A protein and the small-molecule ligand that binds it are described below.
Small molecule (SMILES): Clc1ccc(-c2nc3sccn3c2/C=N/OCc2ccc(Cl)c(Cl)c2)cc1

Sequence of chain 1.D:
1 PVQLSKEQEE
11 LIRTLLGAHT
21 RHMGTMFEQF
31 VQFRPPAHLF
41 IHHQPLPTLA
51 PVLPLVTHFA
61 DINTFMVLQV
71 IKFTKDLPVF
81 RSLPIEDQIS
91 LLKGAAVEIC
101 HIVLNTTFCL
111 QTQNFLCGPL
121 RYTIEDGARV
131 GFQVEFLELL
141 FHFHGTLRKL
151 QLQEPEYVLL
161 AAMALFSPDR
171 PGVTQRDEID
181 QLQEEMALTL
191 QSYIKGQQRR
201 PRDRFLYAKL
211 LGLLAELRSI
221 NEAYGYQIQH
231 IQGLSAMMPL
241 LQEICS

Binding-site contacts:
Ligand atom C2 contacts residue PHE59 of chain 1.D at 3.9 Å (hydrophobic).
Ligand atom C10 contacts residue MET66 of chain 1.D at 3.4 Å (hydrophobic).
Ligand atom C23 contacts residue TYR122 of chain 1.D at 3.6 Å (hydrophobic).
Ligand atom C22 contacts residue PHE59 of chain 1.D at 3.9 Å (hydrophobic).
Ligand atom N11 contacts residue LEU104 of chain 1.D at 3.5 Å.
Ligand atom C15 contacts residue ASN63 of chain 1.D at 3.4 Å.
Ligand atom C22 contacts residue TYR122 of chain 1.D at 3.8 Å (hydrophobic).
Ligand atom C9 contacts residue ASN63 of chain 1.D at 3.6 Å.
Ligand atom C21 contacts residue TYR122 of chain 1.D at 3.6 Å (hydrophobic).
Ligand atom C13 contacts residue LEU140 of chain 1.D at 3.7 Å (hydrophobic).
Ligand atom C3 contacts residue HIS101 of chain 1.D at 3.8 Å.
Ligand atom N5 contacts residue ASN63 of chain 1.D at 3.5 Å (h-bond).
Ligand atom C15 contacts residue VAL67 of chain 1.D at 3.9 Å (hydrophobic).
Ligand atom CL27 contacts residue GLY127 of chain 1.D at 3.3 Å.
Ligand atom N11 contacts residue MET66 of chain 1.D at 3.6 Å.
Ligand atom O16 contacts residue LEU104 of chain 1.D at 3.8 Å.
Ligand atom C24 contacts residue PHE59 of chain 1.D at 3.8 Å (hydrophobic).
Ligand atom C20 contacts residue TYR122 of chain 1.D at 3.9 Å (hydrophobic).
Ligand atom C1 contacts residue PHE59 of chain 1.D at 3.9 Å (hydrophobic).
Ligand atom N4 contacts residue HIS101 of chain 1.D at 3.5 Å (h-bond).
Ligand atom CL26 contacts residue THR123 of chain 1.D at 3.5 Å.
Ligand atom S14 contacts residue TYR224 of chain 1.D at 3.2 Å.
Ligand atom CL19 contacts residue LEU137 of chain 1.D at 3.5 Å.
Ligand atom C3 contacts residue PHE59 of chain 1.D at 4.0 Å (hydrophobic).
Ligand atom CL26 contacts residue PHE141 of chain 1.D at 3.8 Å.
Ligand atom CL27 contacts residue ASP126 of chain 1.D at 3.4 Å.
Ligand atom C22 contacts residue ILE62 of chain 1.D at 3.8 Å (hydrophobic).
Ligand atom N4 contacts residue TYR224 of chain 1.D at 3.2 Å.
Ligand atom S14 contacts residue VAL97 of chain 1.D at 3.6 Å.
Ligand atom O16 contacts residue MET66 of chain 1.D at 3.5 Å.
Ligand atom C13 contacts residue PHE132 of chain 1.D at 3.9 Å (hydrophobic).
Ligand atom C24 contacts residue TYR122 of chain 1.D at 3.9 Å (hydrophobic).
Ligand atom C2 contacts residue ASN63 of chain 1.D at 3.9 Å.
Ligand atom C10 contacts residue PHE59 of chain 1.D at 3.9 Å (hydrophobic).
Ligand atom C8 contacts residue PHE59 of chain 1.D at 3.8 Å (hydrophobic).
Ligand atom C9 contacts residue TYR224 of chain 1.D at 3.6 Å (hydrophobic).
Ligand atom CL26 contacts residue TYR122 of chain 1.D at 3.7 Å.
Ligand atom C17 contacts residue LEU140 of chain 1.D at 3.6 Å (hydrophobic).
Ligand atom C11 contacts residue ASN63 of chain 1.D at 3.6 Å.
Ligand atom C1 contacts residue HIS101 of chain 1.D at 3.9 Å.